This small molecule binds to this protein.
Small molecule (SMILES): CN1CCN(c2cc(-c3ccncc3)c(-c3ccc4ccccc4c3)nn2)CC1

Binding-site contacts:
Ligand atom C7 contacts residue LYS76 of chain 1.A at 3.8 Å.
Ligand atom C2 contacts residue LEU127 of chain 1.A at 3.5 Å (hydrophobic).
Ligand atom C22 contacts residue ALA74 of chain 1.A at 4.0 Å (hydrophobic).
Ligand atom C28 contacts residue SER177 of chain 1.A at 3.9 Å.
Ligand atom C3 contacts residue LEU109 of chain 1.A at 3.9 Å (hydrophobic).
Ligand atom C27 contacts residue ASP135 of chain 1.A at 3.8 Å.
Ligand atom C2 contacts residue THR129 of chain 1.A at 3.4 Å.
Ligand atom C1 contacts residue THR129 of chain 1.A at 3.4 Å.
Ligand atom C1 contacts residue LYS76 of chain 1.A at 3.9 Å.
Ligand atom C15 contacts residue LEU190 of chain 1.A at 3.8 Å (hydrophobic).
Ligand atom C25 contacts residue SER177 of chain 1.A at 4.0 Å.
Ligand atom C14 contacts residue LEU190 of chain 1.A at 3.9 Å (hydrophobic).
Ligand atom C3 contacts residue THR129 of chain 1.A at 3.6 Å.
Ligand atom C22 contacts residue LEU131 of chain 1.A at 4.0 Å (hydrophobic).
Ligand atom C4 contacts residue LEU98 of chain 1.A at 3.7 Å (hydrophobic).
Ligand atom N21 contacts residue LEU131 of chain 1.A at 3.8 Å.
Ligand atom N21 contacts residue MET132 of chain 1.A at 2.9 Å (h-bond).
Ligand atom C22 contacts residue MET132 of chain 1.A at 3.4 Å (hydrophobic).
Ligand atom C10 contacts residue ALA74 of chain 1.A at 3.8 Å (hydrophobic).
Ligand atom C9 contacts residue VAL61 of chain 1.A at 3.8 Å (hydrophobic).
Ligand atom C10 contacts residue LYS76 of chain 1.A at 3.6 Å.
Ligand atom N21 contacts residue HIS130 of chain 1.A at 3.9 Å.
Ligand atom C2 contacts residue ALA74 of chain 1.A at 3.8 Å (hydrophobic).
Ligand atom C27 contacts residue SER177 of chain 1.A at 3.5 Å.
Ligand atom C2 contacts residue VAL128 of chain 1.A at 3.7 Å (hydrophobic).
Ligand atom C10 contacts residue THR129 of chain 1.A at 3.7 Å.
Ligand atom C8 contacts residue LYS76 of chain 1.A at 3.8 Å.
Ligand atom C6 contacts residue THR129 of chain 1.A at 3.8 Å.
Ligand atom C24 contacts residue ASP191 of chain 1.A at 3.7 Å.
Ligand atom C3 contacts residue VAL128 of chain 1.A at 3.6 Å (hydrophobic).
Ligand atom C20 contacts residue ALA74 of chain 1.A at 3.8 Å (hydrophobic).
Ligand atom N26 contacts residue SER177 of chain 1.A at 3.0 Å (h-bond).
Ligand atom C29 contacts residue SER177 of chain 1.A at 3.6 Å.
Ligand atom N12 contacts residue LYS76 of chain 1.A at 3.7 Å.
Ligand atom C20 contacts residue MET132 of chain 1.A at 3.6 Å (hydrophobic).
Ligand atom N13 contacts residue ASP191 of chain 1.A at 3.8 Å.
Ligand atom C20 contacts residue HIS130 of chain 1.A at 3.5 Å.
Ligand atom C20 contacts residue THR129 of chain 1.A at 4.0 Å.
Ligand atom N21 contacts residue ALA74 of chain 1.A at 3.6 Å.
Ligand atom C3 contacts residue LEU127 of chain 1.A at 3.4 Å (hydrophobic).

Sequence of chain 1.A:
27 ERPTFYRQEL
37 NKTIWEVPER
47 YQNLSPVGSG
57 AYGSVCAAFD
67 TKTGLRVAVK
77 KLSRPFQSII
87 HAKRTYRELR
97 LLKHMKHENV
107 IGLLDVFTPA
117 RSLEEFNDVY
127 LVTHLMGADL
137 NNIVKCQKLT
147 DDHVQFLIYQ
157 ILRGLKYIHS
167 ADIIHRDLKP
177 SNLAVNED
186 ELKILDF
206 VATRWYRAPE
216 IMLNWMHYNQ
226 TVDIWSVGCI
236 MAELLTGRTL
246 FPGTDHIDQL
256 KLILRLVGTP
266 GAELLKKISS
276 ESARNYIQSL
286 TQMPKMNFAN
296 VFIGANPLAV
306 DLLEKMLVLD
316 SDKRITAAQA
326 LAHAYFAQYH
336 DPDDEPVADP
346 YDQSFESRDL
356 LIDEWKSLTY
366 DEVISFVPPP